Binding-site contacts:
Ligand atom C8 contacts residue THR207 of chain 1.F at 3.4 Å.
Ligand atom C26 contacts residue THR149 of chain 1.F at 3.2 Å.
Ligand atom C2 contacts residue GLY289 of chain 1.F at 3.5 Å.
Ligand atom C20 contacts residue PRO51 of chain 1.E at 3.6 Å (hydrophobic).
Ligand atom C8 contacts residue GLU313 of chain 1.F at 3.8 Å.
Ligand atom N3 contacts residue GLU313 of chain 1.F at 2.9 Å (salt-bridge).
Ligand atom C10 contacts residue GLU313 of chain 1.F at 3.4 Å.
Ligand atom C13 contacts residue GLU313 of chain 1.F at 3.6 Å.
Ligand atom O5 contacts residue THR149 of chain 1.F at 3.6 Å (h-bond).
Ligand atom C3 contacts residue MET288 of chain 1.F at 3.6 Å (hydrophobic).
Ligand atom O6 contacts residue VAL157 of chain 1.F at 3.0 Å.
Ligand atom C18 contacts residue TYR342 of chain 1.E at 3.6 Å (hydrophobic).
Ligand atom C25 contacts residue THR149 of chain 1.F at 2.9 Å.
Ligand atom O4 contacts residue HIS151 of chain 1.F at 3.0 Å (h-bond).
Ligand atom CL contacts residue HIS151 of chain 1.F at 3.5 Å.
Ligand atom O4 contacts residue THR149 of chain 1.F at 2.3 Å (h-bond).
Ligand atom C19 contacts residue PRO51 of chain 1.E at 3.6 Å (hydrophobic).
Ligand atom C25 contacts residue HIS151 of chain 1.F at 3.6 Å.
Ligand atom C29 contacts residue SER154 of chain 1.F at 3.2 Å.
Ligand atom C3 contacts residue GLY289 of chain 1.F at 3.5 Å.
Ligand atom C18 contacts residue GLU313 of chain 1.F at 3.8 Å.
Ligand atom O3 contacts residue SER154 of chain 1.F at 3.8 Å.
Ligand atom O2 contacts residue ALA150 of chain 1.F at 3.8 Å.
Ligand atom C13 contacts residue VAL311 of chain 1.F at 3.5 Å (hydrophobic).
Ligand atom O6 contacts residue VAL126 of chain 1.F at 3.6 Å.
Ligand atom C13 contacts residue GLY289 of chain 1.F at 3.8 Å.
Ligand atom C7 contacts residue ALA150 of chain 1.F at 3.8 Å (hydrophobic).
Ligand atom N4 contacts residue GLU313 of chain 1.F at 2.8 Å (salt-bridge).
Ligand atom C29 contacts residue GLY156 of chain 1.F at 3.9 Å.
Ligand atom O6 contacts residue GLY156 of chain 1.F at 3.6 Å.
Ligand atom CL contacts residue GLY341 of chain 1.E at 3.6 Å.
Ligand atom O4 contacts residue ALA150 of chain 1.F at 3.3 Å (h-bond).
Ligand atom C19 contacts residue ALA338 of chain 1.E at 3.7 Å (hydrophobic).
Ligand atom C4 contacts residue GLY289 of chain 1.F at 3.8 Å.
Ligand atom O6 contacts residue SER154 of chain 1.F at 3.0 Å (h-bond).
Ligand atom C9 contacts residue IMP1 of chain 1.EA at 3.7 Å.
Ligand atom C25 contacts residue SER154 of chain 1.F at 3.8 Å.
Ligand atom C17 contacts residue GLU313 of chain 1.F at 3.8 Å.
Ligand atom C7 contacts residue IMP1 of chain 1.EA at 3.5 Å.
Ligand atom C8 contacts residue IMP1 of chain 1.EA at 3.1 Å.

This protein binds this small molecule.
Small molecule (SMILES): C=C(C)c1cccc(C(C)(C)NC(=O)Nc2ccc(Cl)c(O[C@H]3O[C@H](CO)[C@@H](O)[C@H]3O)c2)c1

Sequence of chain 1.E:
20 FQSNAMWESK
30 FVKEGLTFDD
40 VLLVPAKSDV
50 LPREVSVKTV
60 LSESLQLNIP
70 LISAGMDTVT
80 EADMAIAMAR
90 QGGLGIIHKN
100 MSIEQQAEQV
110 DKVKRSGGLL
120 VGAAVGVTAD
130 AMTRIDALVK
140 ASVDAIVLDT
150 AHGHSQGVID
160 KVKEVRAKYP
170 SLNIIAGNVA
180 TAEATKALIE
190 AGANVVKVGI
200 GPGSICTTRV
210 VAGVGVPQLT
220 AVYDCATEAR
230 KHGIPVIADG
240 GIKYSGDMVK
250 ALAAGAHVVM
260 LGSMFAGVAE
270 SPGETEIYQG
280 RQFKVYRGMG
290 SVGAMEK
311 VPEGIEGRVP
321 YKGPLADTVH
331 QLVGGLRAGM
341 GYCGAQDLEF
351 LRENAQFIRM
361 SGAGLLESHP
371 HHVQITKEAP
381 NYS

Sequence of chain 1.F:
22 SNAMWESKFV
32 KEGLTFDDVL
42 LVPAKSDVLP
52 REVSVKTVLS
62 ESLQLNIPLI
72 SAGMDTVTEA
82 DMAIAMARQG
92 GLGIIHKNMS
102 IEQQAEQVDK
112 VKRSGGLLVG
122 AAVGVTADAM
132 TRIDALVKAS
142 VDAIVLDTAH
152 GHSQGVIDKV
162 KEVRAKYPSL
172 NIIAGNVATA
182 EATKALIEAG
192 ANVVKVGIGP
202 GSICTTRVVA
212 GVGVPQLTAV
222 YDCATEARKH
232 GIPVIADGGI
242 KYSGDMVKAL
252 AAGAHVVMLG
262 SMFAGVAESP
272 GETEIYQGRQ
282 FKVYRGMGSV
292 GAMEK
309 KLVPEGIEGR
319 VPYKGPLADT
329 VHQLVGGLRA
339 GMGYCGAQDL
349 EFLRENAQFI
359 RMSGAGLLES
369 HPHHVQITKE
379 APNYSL